The protein below binds the small molecule below.
Small molecule (SMILES): CC(C)C[C@H](NC(=O)OCc1c(F)c(F)c(F)c(F)c1F)C(=O)N[C@@H](C[C@@H]1C=CNC1=O)C(O)S(=O)(=O)O

Sequence of chain 1.A:
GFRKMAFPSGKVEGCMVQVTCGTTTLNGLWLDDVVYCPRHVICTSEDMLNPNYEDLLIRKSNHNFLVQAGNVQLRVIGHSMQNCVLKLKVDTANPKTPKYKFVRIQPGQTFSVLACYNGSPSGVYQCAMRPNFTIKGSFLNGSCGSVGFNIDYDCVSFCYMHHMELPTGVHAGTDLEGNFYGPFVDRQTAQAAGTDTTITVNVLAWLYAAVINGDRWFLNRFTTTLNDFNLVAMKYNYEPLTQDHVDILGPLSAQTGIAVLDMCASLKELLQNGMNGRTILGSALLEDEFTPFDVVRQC

Binding-site contacts:
Ligand atom O20 contacts residue YLV1 of chain 1.C at 0.1 Å (h-bond).
Ligand atom C06 contacts residue YLV1 of chain 1.C at 0.1 Å.
Ligand atom C21 contacts residue YLV1 of chain 1.C at 0.0 Å.
Ligand atom O02 contacts residue CYS149 of chain 1.A at 2.7 Å (h-bond).
Ligand atom C16 contacts residue YLV1 of chain 1.C at 0.0 Å.
Ligand atom C17 contacts residue YLV1 of chain 1.C at 0.1 Å.
Ligand atom C04 contacts residue YLV1 of chain 1.C at 0.0 Å.
Ligand atom C03 contacts residue YLV1 of chain 1.C at 0.1 Å.
Ligand atom F32 contacts residue YLV1 of chain 1.C at 0.1 Å.
Ligand atom C27 contacts residue YLV1 of chain 1.C at 0.1 Å.
Ligand atom C19 contacts residue YLV1 of chain 1.C at 0.1 Å.
Ligand atom F26 contacts residue YLV1 of chain 1.C at 0.1 Å.
Ligand atom F30 contacts residue YLV1 of chain 1.C at 0.2 Å.
Ligand atom C22 contacts residue YLV1 of chain 1.C at 0.1 Å.
Ligand atom C08 contacts residue YLV1 of chain 1.C at 0.0 Å.
Ligand atom C14 contacts residue YLV1 of chain 1.C at 0.1 Å.
Ligand atom F24 contacts residue THR194 of chain 1.A at 2.9 Å.
Ligand atom C13 contacts residue YLV1 of chain 1.C at 0.1 Å.
Ligand atom C05 contacts residue YLV1 of chain 1.C at 0.0 Å.
Ligand atom C23 contacts residue YLV1 of chain 1.C at 0.1 Å.
Ligand atom C09 contacts residue YLV1 of chain 1.C at 0.0 Å.
Ligand atom N18 contacts residue YLV1 of chain 1.C at 0.1 Å (h-bond).
Ligand atom C01 contacts residue YLV1 of chain 1.C at 0.1 Å.
Ligand atom C01 contacts residue CYS149 of chain 1.A at 1.8 Å (hydrophobic).
Ligand atom O10 contacts residue YLV1 of chain 1.C at 0.1 Å (h-bond).
Ligand atom C12 contacts residue YLV1 of chain 1.C at 0.2 Å.
Ligand atom C29 contacts residue YLV1 of chain 1.C at 0.1 Å.
Ligand atom F28 contacts residue YLV1 of chain 1.C at 0.1 Å.
Ligand atom O34 contacts residue YLV1 of chain 1.C at 0.7 Å (h-bond).
Ligand atom F24 contacts residue YLV1 of chain 1.C at 0.1 Å.
Ligand atom O02 contacts residue YLV1 of chain 1.C at 1.4 Å.
Ligand atom C25 contacts residue YLV1 of chain 1.C at 0.1 Å.
Ligand atom N18 contacts residue GLN193 of chain 1.A at 2.8 Å (h-bond).
Ligand atom O10 contacts residue HIS167 of chain 1.A at 2.7 Å (h-bond).
Ligand atom O33 contacts residue YLV1 of chain 1.C at 0.1 Å (h-bond).
Ligand atom N11 contacts residue YLV1 of chain 1.C at 0.1 Å (h-bond).
Ligand atom C31 contacts residue YLV1 of chain 1.C at 0.1 Å.
Ligand atom C03 contacts residue CYS149 of chain 1.A at 2.8 Å (hydrophobic).
Ligand atom C15 contacts residue YLV1 of chain 1.C at 0.1 Å.
Ligand atom N07 contacts residue YLV1 of chain 1.C at 0.0 Å (h-bond).